A protein and the small-molecule ligand that binds it are described below.
Small molecule (SMILES): Cc1ncc(OC[C@@]2(c3cccc(F)c3)C[C@H]2C(=O)Nc2ccc(F)cn2)c(C)n1

Sequence of chain 1.A:
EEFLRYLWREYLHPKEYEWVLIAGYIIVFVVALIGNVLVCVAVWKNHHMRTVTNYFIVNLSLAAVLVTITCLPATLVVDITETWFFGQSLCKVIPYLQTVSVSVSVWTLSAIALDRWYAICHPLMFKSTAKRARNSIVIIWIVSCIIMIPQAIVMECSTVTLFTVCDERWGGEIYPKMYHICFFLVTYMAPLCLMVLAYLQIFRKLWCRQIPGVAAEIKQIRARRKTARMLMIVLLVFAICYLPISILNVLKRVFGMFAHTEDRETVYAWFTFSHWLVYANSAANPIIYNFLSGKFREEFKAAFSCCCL

Binding-site contacts:
Ligand atom F30 contacts residue GLN106 of chain 1.A at 3.2 Å.
Ligand atom N26 contacts residue PRO103 of chain 1.A at 3.7 Å.
Ligand atom C01 contacts residue GLN106 of chain 1.A at 3.7 Å.
Ligand atom C09 contacts residue PHE199 of chain 1.A at 3.7 Å (hydrophobic).
Ligand atom C22 contacts residue PRO103 of chain 1.A at 3.5 Å (hydrophobic).
Ligand atom C23 contacts residue PRO103 of chain 1.A at 3.7 Å (hydrophobic).
Ligand atom C11 contacts residue ASN265 of chain 1.A at 3.6 Å.
Ligand atom C21 contacts residue PRO103 of chain 1.A at 3.7 Å (hydrophobic).
Ligand atom C25 contacts residue THR83 of chain 1.A at 3.5 Å.
Ligand atom N15 contacts residue HIS291 of chain 1.A at 3.6 Å (h-bond).
Ligand atom F30 contacts residue VAL110 of chain 1.A at 3.4 Å.
Ligand atom F29 contacts residue THR83 of chain 1.A at 3.6 Å.
Ligand atom F29 contacts residue TRP92 of chain 1.A at 3.7 Å.
Ligand atom C08 contacts residue ILE261 of chain 1.A at 3.5 Å (hydrophobic).
Ligand atom C16 contacts residue HIS291 of chain 1.A at 3.5 Å.
Ligand atom F30 contacts residue ILE261 of chain 1.A at 3.8 Å.
Ligand atom C27 contacts residue VAL86 of chain 1.A at 3.6 Å (hydrophobic).
Ligand atom O19 contacts residue PRO103 of chain 1.A at 3.8 Å.
Ligand atom C25 contacts residue ILE102 of chain 1.A at 3.8 Å (hydrophobic).
Ligand atom C13 contacts residue HIS291 of chain 1.A at 3.4 Å.
Ligand atom C24 contacts residue THR83 of chain 1.A at 3.7 Å.
Ligand atom C09 contacts residue ILE261 of chain 1.A at 3.6 Å (hydrophobic).
Ligand atom C01 contacts residue THR107 of chain 1.A at 3.7 Å.
Ligand atom C05 contacts residue GLN106 of chain 1.A at 3.8 Å.
Ligand atom F29 contacts residue ILE102 of chain 1.A at 3.7 Å.
Ligand atom N20 contacts residue PRO103 of chain 1.A at 3.7 Å.
Ligand atom N20 contacts residue GLN106 of chain 1.A at 3.0 Å (h-bond).
Ligand atom C07 contacts residue GLN106 of chain 1.A at 3.3 Å.
Ligand atom C21 contacts residue GLN106 of chain 1.A at 3.7 Å.
Ligand atom N26 contacts residue GLN106 of chain 1.A at 3.4 Å (h-bond).
Ligand atom C18 contacts residue HIS291 of chain 1.A at 3.5 Å.
Ligand atom C14 contacts residue HIS291 of chain 1.A at 3.6 Å.
Ligand atom N15 contacts residue THR83 of chain 1.A at 3.5 Å.
Ligand atom C10 contacts residue PHE199 of chain 1.A at 3.5 Å (hydrophobic).
Ligand atom C28 contacts residue GLN106 of chain 1.A at 3.8 Å.
Ligand atom C27 contacts residue ASP87 of chain 1.A at 3.8 Å.
Ligand atom C10 contacts residue ILE261 of chain 1.A at 3.8 Å (hydrophobic).
Ligand atom C07 contacts residue ILE261 of chain 1.A at 3.7 Å (hydrophobic).
Ligand atom N17 contacts residue HIS291 of chain 1.A at 3.5 Å.
Ligand atom F29 contacts residue ALA82 of chain 1.A at 3.5 Å.